A small-molecule ligand and the protein it binds are described below.
Small molecule (SMILES): COc1ccc(N2CCN(c3cccc(C)c3)CC2)nn1

Binding-site contacts:
Ligand atom C15 contacts residue ILE101 of chain 11.A at 4.1 Å (hydrophobic).
Ligand atom C13 contacts residue THR102 of chain 11.A at 4.3 Å.
Ligand atom C14 contacts residue MET217 of chain 11.A at 3.9 Å (hydrophobic).
Ligand atom C11 contacts residue HIS241 of chain 11.A at 3.7 Å.
Ligand atom C13 contacts residue ILE101 of chain 11.A at 3.4 Å (hydrophobic).
Ligand atom C1 contacts residue ASN215 of chain 11.A at 3.6 Å.
Ligand atom C20 contacts residue ILE125 of chain 11.A at 3.4 Å (hydrophobic).
Ligand atom N5 contacts residue TYR193 of chain 11.A at 4.0 Å.
Ligand atom N4 contacts residue MET217 of chain 11.A at 3.3 Å.
Ligand atom C19 contacts residue ILE125 of chain 11.A at 3.2 Å (hydrophobic).
Ligand atom N4 contacts residue TYR193 of chain 11.A at 3.5 Å.
Ligand atom C10 contacts residue HIS241 of chain 11.A at 3.6 Å.
Ligand atom C7 contacts residue LEU103 of chain 11.A at 3.2 Å (hydrophobic).
Ligand atom C3 contacts residue LEU103 of chain 11.A at 4.2 Å (hydrophobic).
Ligand atom C21 contacts residue ILE101 of chain 11.A at 4.0 Å (hydrophobic).
Ligand atom C21 contacts residue TYR147 of chain 11.A at 2.7 Å (hydrophobic).
Ligand atom C18 contacts residue PHE182 of chain 11.A at 4.0 Å (hydrophobic).
Ligand atom C16 contacts residue TYR147 of chain 11.A at 4.3 Å (hydrophobic).
Ligand atom C17 contacts residue ILE101 of chain 11.A at 3.8 Å (hydrophobic).
Ligand atom C8 contacts residue LEU103 of chain 11.A at 3.1 Å (hydrophobic).
Ligand atom C1 contacts residue TYR193 of chain 11.A at 3.8 Å (hydrophobic).
Ligand atom O2 contacts residue TYR193 of chain 11.A at 3.4 Å.
Ligand atom C17 contacts residue ILE220 of chain 11.A at 3.9 Å (hydrophobic).
Ligand atom C3 contacts residue TYR193 of chain 11.A at 3.8 Å (hydrophobic).
Ligand atom C16 contacts residue ILE101 of chain 11.A at 3.5 Å (hydrophobic).
Ligand atom C10 contacts residue SER123 of chain 11.A at 4.2 Å.
Ligand atom C7 contacts residue THR102 of chain 11.A at 4.2 Å.
Ligand atom C1 contacts residue TYR194 of chain 11.A at 4.2 Å (hydrophobic).
Ligand atom N5 contacts residue MET217 of chain 11.A at 3.3 Å (h-bond).
Ligand atom C6 contacts residue THR102 of chain 11.A at 4.3 Å.
Ligand atom C17 contacts residue TYR147 of chain 11.A at 4.0 Å (hydrophobic).
Ligand atom C18 contacts residue ILE220 of chain 11.A at 4.3 Å (hydrophobic).
Ligand atom C14 contacts residue LEU187 of chain 11.A at 4.3 Å (hydrophobic).
Ligand atom C18 contacts residue ILE125 of chain 11.A at 4.2 Å (hydrophobic).
Ligand atom C21 contacts residue ILE220 of chain 11.A at 3.5 Å (hydrophobic).
Ligand atom C3 contacts residue PHE121 of chain 11.A at 4.4 Å (hydrophobic).
Ligand atom C14 contacts residue ILE101 of chain 11.A at 4.1 Å (hydrophobic).
Ligand atom O2 contacts residue MET195 of chain 11.A at 4.4 Å.
Ligand atom C8 contacts residue PHE121 of chain 11.A at 4.3 Å (hydrophobic).
Ligand atom C1 contacts residue MET195 of chain 11.A at 4.3 Å (hydrophobic).

Sequence of chain 11.A:
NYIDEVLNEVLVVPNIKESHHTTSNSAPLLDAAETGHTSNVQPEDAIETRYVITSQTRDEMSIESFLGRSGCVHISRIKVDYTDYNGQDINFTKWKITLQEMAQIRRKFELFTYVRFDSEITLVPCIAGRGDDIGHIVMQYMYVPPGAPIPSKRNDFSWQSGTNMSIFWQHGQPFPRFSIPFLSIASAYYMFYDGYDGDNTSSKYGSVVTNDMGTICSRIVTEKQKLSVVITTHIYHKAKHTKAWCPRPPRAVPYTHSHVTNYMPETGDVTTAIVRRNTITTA